Sequence of chain 1.L:
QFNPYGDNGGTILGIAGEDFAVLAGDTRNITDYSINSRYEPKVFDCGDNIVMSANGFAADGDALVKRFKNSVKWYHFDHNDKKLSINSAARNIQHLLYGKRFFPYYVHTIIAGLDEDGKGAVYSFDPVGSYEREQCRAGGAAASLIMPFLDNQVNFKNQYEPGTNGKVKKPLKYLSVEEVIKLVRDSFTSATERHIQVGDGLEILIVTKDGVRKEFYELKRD

The small molecule below binds the protein below.
Small molecule (SMILES): COc1ccc(C[C@H](NC(=O)[C@H](C)NC(=O)CN2CCOCC2)C(=O)N[C@@H](Cc2ccccc2)[C@@H](O)C(C)(C)O)cc1

Binding-site contacts:
Ligand atom C8 contacts residue GLY47 of chain 1.K at 3.7 Å.
Ligand atom C12 contacts residue THR21 of chain 1.K at 3.7 Å.
Ligand atom C7 contacts residue GLY47 of chain 1.K at 3.7 Å.
Ligand atom C9 contacts residue THR1 of chain 1.K at 1.4 Å.
Ligand atom C7 contacts residue LYS33 of chain 1.K at 3.8 Å.
Ligand atom C30 contacts residue ASP126 of chain 1.L at 3.5 Å.
Ligand atom C4 contacts residue VAL31 of chain 1.K at 3.5 Å (hydrophobic).
Ligand atom O49 contacts residue ALA20 of chain 1.K at 3.3 Å.
Ligand atom C12 contacts residue ARG19 of chain 1.K at 3.3 Å.
Ligand atom C27 contacts residue THR21 of chain 1.K at 3.2 Å.
Ligand atom C40 contacts residue GLY47 of chain 1.K at 3.7 Å.
Ligand atom C11 contacts residue THR1 of chain 1.K at 1.5 Å.
Ligand atom C23 contacts residue GLY47 of chain 1.K at 3.5 Å.
Ligand atom C12 contacts residue THR1 of chain 1.K at 3.2 Å.
Ligand atom N22 contacts residue GLY47 of chain 1.K at 2.7 Å (h-bond).
Ligand atom O49 contacts residue THR21 of chain 1.K at 2.9 Å (h-bond).
Ligand atom C4 contacts residue ALA49 of chain 1.K at 3.2 Å (hydrophobic).
Ligand atom C11 contacts residue SER131 of chain 1.K at 3.2 Å.
Ligand atom C10 contacts residue THR1 of chain 1.K at 2.5 Å.
Ligand atom O21 contacts residue GLY47 of chain 1.K at 3.0 Å (h-bond).
Ligand atom C29 contacts residue ASP126 of chain 1.L at 3.7 Å.
Ligand atom N22 contacts residue THR1 of chain 1.K at 3.7 Å.
Ligand atom C42 contacts residue GLY48 of chain 1.K at 3.6 Å.
Ligand atom C38 contacts residue THR21 of chain 1.K at 3.5 Å.
Ligand atom O39 contacts residue ALA49 of chain 1.K at 3.0 Å (h-bond).
Ligand atom C7 contacts residue THR1 of chain 1.K at 2.8 Å.
Ligand atom O21 contacts residue MES1 of chain 1.KA at 2.9 Å (h-bond).
Ligand atom C12 contacts residue TYR170 of chain 1.K at 3.5 Å (hydrophobic).
Ligand atom C24 contacts residue GLY47 of chain 1.K at 3.2 Å.
Ligand atom C8 contacts residue THR1 of chain 1.K at 2.4 Å.
Ligand atom O21 contacts residue THR1 of chain 1.K at 2.4 Å (h-bond).
Ligand atom C3 contacts residue ALA49 of chain 1.K at 3.5 Å (hydrophobic).
Ligand atom C3 contacts residue VAL31 of chain 1.K at 3.3 Å (hydrophobic).
Ligand atom O13 contacts residue MES1 of chain 1.KA at 3.2 Å (h-bond).
Ligand atom C11 contacts residue TYR170 of chain 1.K at 3.0 Å (hydrophobic).
Ligand atom C26 contacts residue THR21 of chain 1.K at 3.5 Å.
Ligand atom C42 contacts residue GLY47 of chain 1.K at 3.5 Å.
Ligand atom N25 contacts residue THR21 of chain 1.K at 2.9 Å (h-bond).
Ligand atom N28 contacts residue ASP126 of chain 1.L at 3.0 Å (salt-bridge).
Ligand atom O13 contacts residue THR1 of chain 1.K at 3.6 Å.

Sequence of chain 1.K:
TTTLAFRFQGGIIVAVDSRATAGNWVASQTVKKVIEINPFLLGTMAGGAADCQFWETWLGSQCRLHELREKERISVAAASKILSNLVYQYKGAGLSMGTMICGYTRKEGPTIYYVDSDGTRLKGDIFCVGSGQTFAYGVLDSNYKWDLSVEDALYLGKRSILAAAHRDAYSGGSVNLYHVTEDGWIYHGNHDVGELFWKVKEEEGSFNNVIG